Binding-site contacts:
Ligand atom C3 contacts residue LEU310 of chain 1.A at 4.3 Å (hydrophobic).
Ligand atom O1 contacts residue LEU310 of chain 1.A at 4.5 Å.
Ligand atom C5 contacts residue THR89 of chain 1.A at 3.7 Å.
Ligand atom C6 contacts residue THR89 of chain 1.A at 3.3 Å.
Ligand atom C6 contacts residue ARG87 of chain 1.A at 4.1 Å.
Ligand atom O4 contacts residue GLY311 of chain 1.A at 3.9 Å.
Ligand atom C5 contacts residue PRO88 of chain 1.A at 4.4 Å (hydrophobic).
Ligand atom C6 contacts residue PRO88 of chain 1.A at 3.7 Å (hydrophobic).
Ligand atom C4 contacts residue THR89 of chain 1.A at 4.3 Å.
Ligand atom O4 contacts residue PRO88 of chain 1.A at 4.5 Å.
Ligand atom O2 contacts residue THR89 of chain 1.A at 4.0 Å.
Ligand atom C4 contacts residue LEU310 of chain 1.A at 3.6 Å (hydrophobic).
Ligand atom C6 contacts residue LEU310 of chain 1.A at 3.9 Å (hydrophobic).
Ligand atom C6 contacts residue LYS309 of chain 1.A at 3.8 Å.
Ligand atom O1 contacts residue TYR319 of chain 1.A at 3.6 Å.
Ligand atom C1 contacts residue THR89 of chain 1.A at 3.5 Å.
Ligand atom O4 contacts residue LEU310 of chain 1.A at 2.5 Å (h-bond).
Ligand atom O1 contacts residue THR89 of chain 1.A at 4.5 Å.
Ligand atom O5 contacts residue THR89 of chain 1.A at 2.6 Å (h-bond).
Ligand atom C5 contacts residue LEU310 of chain 1.A at 3.6 Å (hydrophobic).
Ligand atom C4 contacts residue PRO88 of chain 1.A at 4.1 Å (hydrophobic).
Ligand atom C1 contacts residue TYR319 of chain 1.A at 4.5 Å (hydrophobic).

Sequence of chain 1.A:
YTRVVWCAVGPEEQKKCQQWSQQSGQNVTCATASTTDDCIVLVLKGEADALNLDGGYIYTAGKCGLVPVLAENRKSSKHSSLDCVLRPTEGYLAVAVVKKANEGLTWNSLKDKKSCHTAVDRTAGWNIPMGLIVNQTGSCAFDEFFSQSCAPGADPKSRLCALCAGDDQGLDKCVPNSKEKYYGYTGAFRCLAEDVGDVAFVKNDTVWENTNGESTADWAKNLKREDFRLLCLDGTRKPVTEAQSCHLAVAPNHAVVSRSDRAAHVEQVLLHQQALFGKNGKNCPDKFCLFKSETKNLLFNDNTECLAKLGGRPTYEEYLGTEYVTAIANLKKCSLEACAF

This protein binds this small molecule.
Small molecule (SMILES): C[C@@H]1O[C@@H](O)[C@H](O)[C@H](O)[C@H]1O